Sequence of chain 8.Y:
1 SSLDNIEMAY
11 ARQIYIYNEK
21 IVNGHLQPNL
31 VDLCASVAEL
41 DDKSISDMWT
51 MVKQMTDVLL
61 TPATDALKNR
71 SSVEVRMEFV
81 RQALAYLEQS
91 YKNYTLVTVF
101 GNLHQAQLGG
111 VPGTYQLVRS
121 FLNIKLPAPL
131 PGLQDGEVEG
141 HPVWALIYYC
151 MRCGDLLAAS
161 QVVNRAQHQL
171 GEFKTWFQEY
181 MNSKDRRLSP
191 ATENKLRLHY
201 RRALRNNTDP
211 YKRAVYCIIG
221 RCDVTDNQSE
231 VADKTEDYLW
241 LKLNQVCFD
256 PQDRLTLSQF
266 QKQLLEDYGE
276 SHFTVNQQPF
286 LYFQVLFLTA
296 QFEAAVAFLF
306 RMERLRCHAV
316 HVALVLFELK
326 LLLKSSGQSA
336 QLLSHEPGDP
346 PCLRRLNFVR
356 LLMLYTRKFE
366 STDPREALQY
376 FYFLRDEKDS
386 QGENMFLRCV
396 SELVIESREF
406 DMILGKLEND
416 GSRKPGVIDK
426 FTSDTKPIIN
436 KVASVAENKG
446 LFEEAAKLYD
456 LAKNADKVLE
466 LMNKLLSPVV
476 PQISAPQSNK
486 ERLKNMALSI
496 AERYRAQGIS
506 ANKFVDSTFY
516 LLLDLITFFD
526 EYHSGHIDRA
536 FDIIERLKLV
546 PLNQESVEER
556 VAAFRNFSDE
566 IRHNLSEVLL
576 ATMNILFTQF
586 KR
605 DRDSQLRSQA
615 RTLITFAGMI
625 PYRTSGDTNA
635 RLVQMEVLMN

Binding-site contacts:
Ligand atom C contacts residue THR235 of chain 8.Y at 3.6 Å.
Ligand atom CG contacts residue HIS277 of chain 8.Y at 3.8 Å.
Ligand atom C contacts residue THR235 of chain 8.Y at 3.6 Å.
Ligand atom CA contacts residue ASN227 of chain 8.Y at 3.7 Å.
Ligand atom CD1 contacts residue TYR94 of chain 8.Y at 3.5 Å (hydrophobic).
Ligand atom CG2 contacts residue PHE278 of chain 8.Y at 3.7 Å (hydrophobic).
Ligand atom O contacts residue ASN227 of chain 8.Y at 3.6 Å.
Ligand atom CG contacts residue TYR273 of chain 8.Y at 3.6 Å (hydrophobic).
Ligand atom CB contacts residue TYR238 of chain 8.Y at 3.6 Å (hydrophobic).
Ligand atom CG1 contacts residue TYR94 of chain 8.Y at 3.8 Å (hydrophobic).
Ligand atom CG1 contacts residue VAL280 of chain 8.Y at 4.0 Å (hydrophobic).
Ligand atom CG contacts residue LYS234 of chain 8.Y at 3.3 Å.
Ligand atom CG contacts residue ASP233 of chain 8.Y at 3.0 Å.
Ligand atom O contacts residue TYR94 of chain 8.Y at 2.9 Å.
Ligand atom N contacts residue THR235 of chain 8.Y at 3.5 Å (h-bond).
Ligand atom N contacts residue ASN227 of chain 8.Y at 3.0 Å (h-bond).
Ligand atom C contacts residue ASN227 of chain 8.Y at 3.5 Å.
Ligand atom O contacts residue LYS234 of chain 8.Y at 3.6 Å.
Ligand atom CG2 contacts residue HIS277 of chain 8.Y at 3.3 Å.
Ligand atom C contacts residue ASN281 of chain 8.Y at 3.8 Å.
Ligand atom C contacts residue LEU286 of chain 8.Y at 3.8 Å (hydrophobic).
Ligand atom CA contacts residue THR235 of chain 8.Y at 3.6 Å.
Ligand atom C contacts residue THR235 of chain 8.Y at 3.6 Å.
Ligand atom N contacts residue THR235 of chain 8.Y at 3.9 Å.
Ligand atom CG2 contacts residue ASN281 of chain 8.Y at 3.6 Å.
Ligand atom CD1 contacts residue TYR91 of chain 8.Y at 3.9 Å (hydrophobic).
Ligand atom O contacts residue LEU286 of chain 8.Y at 3.2 Å.
Ligand atom O contacts residue THR235 of chain 8.Y at 3.0 Å (h-bond).
Ligand atom CD contacts residue TYR273 of chain 8.Y at 3.3 Å (hydrophobic).
Ligand atom O contacts residue HIS277 of chain 8.Y at 3.4 Å.
Ligand atom CD contacts residue HIS277 of chain 8.Y at 3.9 Å.
Ligand atom O contacts residue THR235 of chain 8.Y at 3.1 Å (h-bond).
Ligand atom CG2 contacts residue GLU236 of chain 8.Y at 3.3 Å.
Ligand atom C contacts residue TYR94 of chain 8.Y at 4.0 Å (hydrophobic).
Ligand atom CB contacts residue LEU286 of chain 8.Y at 3.9 Å (hydrophobic).
Ligand atom CB contacts residue HIS277 of chain 8.Y at 3.7 Å.
Ligand atom CG2 contacts residue LEU286 of chain 8.Y at 3.7 Å (hydrophobic).
Ligand atom O contacts residue ASN281 of chain 8.Y at 2.6 Å (h-bond).
Ligand atom CB contacts residue ASP233 of chain 8.Y at 3.0 Å.
Ligand atom N contacts residue TYR273 of chain 8.Y at 3.9 Å.

The protein below binds the small molecule below.
Small molecule (SMILES): CC[C@H](C)[C@H](NC(=O)[C@H](CO)NC(=O)[C@H](CCCN=C(N)N)NC(=O)[C@@H](NC(=O)[C@@H]1CCCN1C(=O)[C@@H]1CCCN1C(=O)[C@H](C)N)C(C)C)C(=O)N[C@H](C=O)Cc1ccc(O)cc1